Sequence of chain 1.A:
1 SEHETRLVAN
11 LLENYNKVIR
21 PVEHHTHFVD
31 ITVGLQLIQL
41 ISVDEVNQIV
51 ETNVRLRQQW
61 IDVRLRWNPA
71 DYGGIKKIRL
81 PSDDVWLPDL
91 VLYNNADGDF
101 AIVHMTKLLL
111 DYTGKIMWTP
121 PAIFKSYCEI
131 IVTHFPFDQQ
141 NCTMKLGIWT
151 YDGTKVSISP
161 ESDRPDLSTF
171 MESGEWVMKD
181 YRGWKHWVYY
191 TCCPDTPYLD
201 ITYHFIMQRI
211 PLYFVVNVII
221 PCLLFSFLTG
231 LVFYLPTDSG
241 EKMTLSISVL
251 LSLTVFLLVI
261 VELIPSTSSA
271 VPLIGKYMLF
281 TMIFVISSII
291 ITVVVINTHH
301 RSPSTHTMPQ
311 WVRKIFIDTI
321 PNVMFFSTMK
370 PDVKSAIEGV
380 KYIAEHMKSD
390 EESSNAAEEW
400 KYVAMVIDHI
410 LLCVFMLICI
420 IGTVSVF

Binding-site contacts:
Ligand atom O5 contacts residue ASN141 of chain 1.A at 2.4 Å (h-bond).
Ligand atom O7 contacts residue ASN141 of chain 1.A at 2.8 Å (h-bond).
Ligand atom O4 contacts residue TYR189 of chain 1.A at 3.6 Å.
Ligand atom C8 contacts residue THR202 of chain 1.A at 4.0 Å.
Ligand atom O3 contacts residue HIS186 of chain 1.A at 2.6 Å (h-bond).
Ligand atom N2 contacts residue HIS186 of chain 1.A at 3.4 Å (h-bond).
Ligand atom C2 contacts residue ASN141 of chain 1.A at 2.5 Å.
Ligand atom C6 contacts residue THR143 of chain 1.A at 3.7 Å.
Ligand atom C6 contacts residue LYS185 of chain 1.A at 3.6 Å.
Ligand atom O5 contacts residue LYS185 of chain 1.A at 3.9 Å.
Ligand atom C1 contacts residue LYS185 of chain 1.A at 3.6 Å.
Ligand atom C8 contacts residue ILE206 of chain 1.A at 3.8 Å (hydrophobic).
Ligand atom O2 contacts residue TRP187 of chain 1.A at 3.2 Å (h-bond).
Ligand atom C3 contacts residue HIS186 of chain 1.A at 3.7 Å.
Ligand atom C2 contacts residue HIS186 of chain 1.A at 3.9 Å.
Ligand atom O6 contacts residue TRP187 of chain 1.A at 4.0 Å.
Ligand atom C3 contacts residue ASN141 of chain 1.A at 3.8 Å.
Ligand atom O6 contacts residue THR143 of chain 1.A at 3.3 Å.
Ligand atom O6 contacts residue TYR189 of chain 1.A at 3.7 Å.
Ligand atom O7 contacts residue THR202 of chain 1.A at 3.5 Å.
Ligand atom C6 contacts residue TYR189 of chain 1.A at 3.7 Å (hydrophobic).
Ligand atom O5 contacts residue TRP184 of chain 1.A at 3.9 Å.
Ligand atom O7 contacts residue HIS186 of chain 1.A at 3.4 Å.
Ligand atom C7 contacts residue ASN141 of chain 1.A at 3.0 Å.
Ligand atom C8 contacts residue HIS186 of chain 1.A at 3.4 Å.
Ligand atom O4 contacts residue HIS204 of chain 1.A at 3.8 Å.
Ligand atom C2 contacts residue HIS186 of chain 1.A at 3.8 Å.
Ligand atom C1 contacts residue ASN141 of chain 1.A at 1.4 Å.
Ligand atom N2 contacts residue ILE206 of chain 1.A at 4.0 Å.
Ligand atom O2 contacts residue HIS186 of chain 1.A at 3.8 Å.
Ligand atom C7 contacts residue HIS186 of chain 1.A at 3.2 Å.
Ligand atom C7 contacts residue ILE206 of chain 1.A at 4.0 Å (hydrophobic).
Ligand atom C3 contacts residue TRP187 of chain 1.A at 4.0 Å (hydrophobic).
Ligand atom O4 contacts residue TRP187 of chain 1.A at 3.5 Å.
Ligand atom C5 contacts residue TRP184 of chain 1.A at 3.9 Å (hydrophobic).
Ligand atom O6 contacts residue HIS186 of chain 1.A at 4.0 Å.
Ligand atom C2 contacts residue TRP184 of chain 1.A at 3.9 Å (hydrophobic).
Ligand atom C5 contacts residue ASN141 of chain 1.A at 3.6 Å.
Ligand atom C1 contacts residue HIS186 of chain 1.A at 3.8 Å.
Ligand atom N2 contacts residue ASN141 of chain 1.A at 2.9 Å (h-bond).

A protein and the small-molecule ligand that binds it are described below.
Small molecule (SMILES): CC(=O)N[C@H]1[C@H](O[C@H]2[C@H](O)[C@@H](NC(C)=O)CO[C@@H]2CO)O[C@H](CO)[C@@H](O[C@@H]2O[C@H](CO[C@H]3O[C@H](CO[C@H]4O[C@H](CO)[C@@H](O)[C@H](O)[C@@H]4O)[C@@H](O)[C@H](O)[C@@H]3O)[C@@H](O)[C@H](O)[C@@H]2O)[C@@H]1O